Binding-site contacts:
Ligand atom C4 contacts residue GLU277 of chain 1.A at 3.6 Å.
Ligand atom C6 contacts residue ILE274 of chain 1.A at 3.5 Å (hydrophobic).
Ligand atom C41 contacts residue GLU198 of chain 1.A at 3.2 Å.
Ligand atom C8 contacts residue TRP278 of chain 1.A at 3.3 Å (hydrophobic).
Ligand atom C23 contacts residue TYR120 of chain 1.A at 3.6 Å (hydrophobic).
Ligand atom N7 contacts residue TRP278 of chain 1.A at 3.1 Å.
Ligand atom C21 contacts residue TYR120 of chain 1.A at 3.4 Å (hydrophobic).
Ligand atom C4 contacts residue TYR69 of chain 1.A at 3.6 Å (hydrophobic).
Ligand atom C2 contacts residue TYR69 of chain 1.A at 3.6 Å (hydrophobic).
Ligand atom C10 contacts residue TRP278 of chain 1.A at 3.5 Å (hydrophobic).
Ligand atom C3 contacts residue TYR120 of chain 1.A at 3.6 Å (hydrophobic).
Ligand atom C28 contacts residue PHE329 of chain 1.A at 3.4 Å (hydrophobic).
Ligand atom C4 contacts residue TYR120 of chain 1.A at 3.5 Å (hydrophobic).
Ligand atom C35 contacts residue TRP83 of chain 1.A at 3.5 Å (hydrophobic).
Ligand atom C25 contacts residue TYR69 of chain 1.A at 3.6 Å (hydrophobic).
Ligand atom C31 contacts residue HIS439 of chain 1.A at 3.4 Å.
Ligand atom C29 contacts residue PHE329 of chain 1.A at 3.6 Å (hydrophobic).
Ligand atom C5 contacts residue TYR69 of chain 1.A at 3.0 Å (hydrophobic).
Ligand atom N32 contacts residue HIS439 of chain 1.A at 3.0 Å (h-bond).
Ligand atom C9 contacts residue TRP278 of chain 1.A at 3.4 Å (hydrophobic).
Ligand atom N36 contacts residue TRP83 of chain 1.A at 3.5 Å.
Ligand atom C26 contacts residue TRP83 of chain 1.A at 3.6 Å (hydrophobic).
Ligand atom C30 contacts residue PHE329 of chain 1.A at 3.4 Å (hydrophobic).
Ligand atom C3 contacts residue TYR69 of chain 1.A at 3.5 Å (hydrophobic).
Ligand atom C29 contacts residue TRP431 of chain 1.A at 3.4 Å (hydrophobic).
Ligand atom C4 contacts residue TRP278 of chain 1.A at 3.1 Å (hydrophobic).
Ligand atom C1 contacts residue TYR69 of chain 1.A at 3.3 Å (hydrophobic).
Ligand atom C6 contacts residue TYR69 of chain 1.A at 3.4 Å (hydrophobic).
Ligand atom C3 contacts residue TRP278 of chain 1.A at 3.5 Å (hydrophobic).
Ligand atom C28 contacts residue TRP83 of chain 1.A at 3.5 Å (hydrophobic).
Ligand atom C22 contacts residue TYR120 of chain 1.A at 3.6 Å (hydrophobic).
Ligand atom C1 contacts residue TRP278 of chain 1.A at 3.5 Å (hydrophobic).
Ligand atom C2 contacts residue TRP278 of chain 1.A at 3.3 Å (hydrophobic).
Ligand atom C5 contacts residue GLU277 of chain 1.A at 3.1 Å.
Ligand atom C23 contacts residue TYR69 of chain 1.A at 3.4 Å (hydrophobic).
Ligand atom C20 contacts residue PHE329 of chain 1.A at 3.2 Å (hydrophobic).
Ligand atom C14 contacts residue TRP278 of chain 1.A at 3.6 Å (hydrophobic).
Ligand atom N7 contacts residue TYR69 of chain 1.A at 3.6 Å.
Ligand atom C20 contacts residue TYR120 of chain 1.A at 3.5 Å (hydrophobic).
Ligand atom C27 contacts residue TRP83 of chain 1.A at 3.4 Å (hydrophobic).

Sequence of chain 1.A:
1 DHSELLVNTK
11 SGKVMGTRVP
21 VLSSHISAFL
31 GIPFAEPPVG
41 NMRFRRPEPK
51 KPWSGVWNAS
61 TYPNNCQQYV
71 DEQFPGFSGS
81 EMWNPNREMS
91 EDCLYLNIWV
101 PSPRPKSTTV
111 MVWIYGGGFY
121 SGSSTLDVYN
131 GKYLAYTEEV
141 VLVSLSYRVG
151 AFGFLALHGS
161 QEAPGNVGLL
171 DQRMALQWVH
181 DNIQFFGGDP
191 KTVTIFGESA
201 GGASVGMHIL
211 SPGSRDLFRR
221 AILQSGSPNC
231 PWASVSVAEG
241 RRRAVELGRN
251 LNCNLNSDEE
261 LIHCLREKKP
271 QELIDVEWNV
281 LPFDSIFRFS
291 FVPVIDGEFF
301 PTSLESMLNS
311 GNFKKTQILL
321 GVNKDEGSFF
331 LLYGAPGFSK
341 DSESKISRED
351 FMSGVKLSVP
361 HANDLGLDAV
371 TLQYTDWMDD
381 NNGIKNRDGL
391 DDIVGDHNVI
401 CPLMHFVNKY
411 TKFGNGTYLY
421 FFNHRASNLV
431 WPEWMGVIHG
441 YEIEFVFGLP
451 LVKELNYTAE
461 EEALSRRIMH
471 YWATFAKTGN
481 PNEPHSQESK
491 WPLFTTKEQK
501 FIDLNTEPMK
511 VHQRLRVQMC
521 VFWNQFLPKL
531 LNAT

This protein binds this small molecule.
Small molecule (SMILES): c1ccc2c(NCCCCCCCNc3c4c(nc5ccccc35)CCCC4)c3c(nc2c1)CCCC3